The small molecule below binds the protein below.
Small molecule (SMILES): NC(=O)NC1=NC(=O)NC1=O

Sequence of chain 6.B:
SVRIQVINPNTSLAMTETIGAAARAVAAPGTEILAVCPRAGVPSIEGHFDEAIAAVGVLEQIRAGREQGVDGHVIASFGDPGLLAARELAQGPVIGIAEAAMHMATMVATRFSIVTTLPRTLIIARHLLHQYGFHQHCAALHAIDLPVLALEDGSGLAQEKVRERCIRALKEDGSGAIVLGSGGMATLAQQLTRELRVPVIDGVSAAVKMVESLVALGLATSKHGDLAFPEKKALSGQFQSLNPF

Binding-site contacts:
Ligand atom C2 contacts residue GLY181 of chain 6.B at 3.2 Å.
Ligand atom C5 contacts residue SER77 of chain 6.B at 3.2 Å.
Ligand atom N3 contacts residue PHE78 of chain 6.B at 3.8 Å.
Ligand atom N1 contacts residue PHE78 of chain 6.B at 3.8 Å.
Ligand atom O2 contacts residue VAL148 of chain 6.B at 3.7 Å.
Ligand atom C5 contacts residue PHE78 of chain 6.B at 3.7 Å (hydrophobic).
Ligand atom N1 contacts residue THR116 of chain 6.B at 3.1 Å (h-bond).
Ligand atom C8 contacts residue ASN10 of chain 6.B at 3.9 Å.
Ligand atom N9 contacts residue ILE45 of chain 6.B at 2.8 Å (h-bond).
Ligand atom O5 contacts residue SER182 of chain 6.B at 3.4 Å.
Ligand atom N1 contacts residue GLY181 of chain 6.B at 3.0 Å (h-bond).
Ligand atom O5 contacts residue SER77 of chain 6.B at 3.6 Å (h-bond).
Ligand atom C8 contacts residue SER77 of chain 6.B at 3.6 Å.
Ligand atom O2 contacts residue THR116 of chain 6.B at 4.0 Å.
Ligand atom N7 contacts residue SER77 of chain 6.B at 3.4 Å (h-bond).
Ligand atom O8 contacts residue SER44 of chain 6.B at 3.7 Å.
Ligand atom N7 contacts residue ASN10 of chain 6.B at 3.9 Å.
Ligand atom N1 contacts residue THR121 of chain 6.B at 3.9 Å.
Ligand atom C2 contacts residue PHE78 of chain 6.B at 4.0 Å (hydrophobic).
Ligand atom C2 contacts residue THR116 of chain 6.B at 4.0 Å.
Ligand atom O8 contacts residue ASN10 of chain 6.B at 3.1 Å (h-bond).
Ligand atom C2 contacts residue THR117 of chain 6.B at 4.0 Å.
Ligand atom O2 contacts residue SER182 of chain 6.B at 3.7 Å.
Ligand atom O5 contacts residue GLY183 of chain 6.B at 3.0 Å (h-bond).
Ligand atom O2 contacts residue THR117 of chain 6.B at 3.1 Å (h-bond).
Ligand atom C5 contacts residue SER182 of chain 6.B at 3.9 Å.
Ligand atom O5 contacts residue PHE78 of chain 6.B at 3.1 Å (h-bond).
Ligand atom N7 contacts residue VAL148 of chain 6.B at 4.0 Å.
Ligand atom O8 contacts residue ILE45 of chain 6.B at 2.8 Å (h-bond).
Ligand atom N9 contacts residue VAL148 of chain 6.B at 3.9 Å.
Ligand atom O8 contacts residue VAL148 of chain 6.B at 3.6 Å.
Ligand atom C8 contacts residue VAL148 of chain 6.B at 3.6 Å (hydrophobic).
Ligand atom O2 contacts residue GLY181 of chain 6.B at 3.3 Å (h-bond).
Ligand atom N3 contacts residue SER77 of chain 6.B at 3.9 Å.
Ligand atom C4 contacts residue SER77 of chain 6.B at 3.4 Å.
Ligand atom C8 contacts residue ILE45 of chain 6.B at 3.7 Å (hydrophobic).
Ligand atom C5 contacts residue GLY183 of chain 6.B at 4.0 Å.
Ligand atom C4 contacts residue ILE45 of chain 6.B at 3.8 Å (hydrophobic).
Ligand atom N9 contacts residue SER77 of chain 6.B at 3.6 Å.
Ligand atom N3 contacts residue ILE45 of chain 6.B at 4.0 Å.